Binding-site contacts:
Ligand atom O5 contacts residue GLN554 of chain 1.A at 3.8 Å.
Ligand atom C4 contacts residue ASN305 of chain 1.A at 3.2 Å.
Ligand atom O6 contacts residue GLN554 of chain 1.A at 3.3 Å (h-bond).
Ligand atom C5 contacts residue ASN305 of chain 1.A at 3.0 Å.
Ligand atom C5 contacts residue GLN554 of chain 1.A at 4.4 Å.
Ligand atom C7 contacts residue ASN305 of chain 1.A at 4.5 Å.
Ligand atom C3 contacts residue ASN305 of chain 1.A at 3.5 Å.
Ligand atom O5 contacts residue ASN305 of chain 1.A at 2.4 Å (h-bond).
Ligand atom C2 contacts residue ASN305 of chain 1.A at 2.5 Å.
Ligand atom O6 contacts residue ASN305 of chain 1.A at 3.0 Å (h-bond).
Ligand atom N2 contacts residue ASN305 of chain 1.A at 3.6 Å (h-bond).
Ligand atom C6 contacts residue GLN554 of chain 1.A at 4.5 Å.
Ligand atom C6 contacts residue ASN305 of chain 1.A at 3.1 Å.
Ligand atom C1 contacts residue ASN305 of chain 1.A at 1.4 Å.
Ligand atom O3 contacts residue ASN305 of chain 1.A at 4.5 Å.

Sequence of chain 1.A:
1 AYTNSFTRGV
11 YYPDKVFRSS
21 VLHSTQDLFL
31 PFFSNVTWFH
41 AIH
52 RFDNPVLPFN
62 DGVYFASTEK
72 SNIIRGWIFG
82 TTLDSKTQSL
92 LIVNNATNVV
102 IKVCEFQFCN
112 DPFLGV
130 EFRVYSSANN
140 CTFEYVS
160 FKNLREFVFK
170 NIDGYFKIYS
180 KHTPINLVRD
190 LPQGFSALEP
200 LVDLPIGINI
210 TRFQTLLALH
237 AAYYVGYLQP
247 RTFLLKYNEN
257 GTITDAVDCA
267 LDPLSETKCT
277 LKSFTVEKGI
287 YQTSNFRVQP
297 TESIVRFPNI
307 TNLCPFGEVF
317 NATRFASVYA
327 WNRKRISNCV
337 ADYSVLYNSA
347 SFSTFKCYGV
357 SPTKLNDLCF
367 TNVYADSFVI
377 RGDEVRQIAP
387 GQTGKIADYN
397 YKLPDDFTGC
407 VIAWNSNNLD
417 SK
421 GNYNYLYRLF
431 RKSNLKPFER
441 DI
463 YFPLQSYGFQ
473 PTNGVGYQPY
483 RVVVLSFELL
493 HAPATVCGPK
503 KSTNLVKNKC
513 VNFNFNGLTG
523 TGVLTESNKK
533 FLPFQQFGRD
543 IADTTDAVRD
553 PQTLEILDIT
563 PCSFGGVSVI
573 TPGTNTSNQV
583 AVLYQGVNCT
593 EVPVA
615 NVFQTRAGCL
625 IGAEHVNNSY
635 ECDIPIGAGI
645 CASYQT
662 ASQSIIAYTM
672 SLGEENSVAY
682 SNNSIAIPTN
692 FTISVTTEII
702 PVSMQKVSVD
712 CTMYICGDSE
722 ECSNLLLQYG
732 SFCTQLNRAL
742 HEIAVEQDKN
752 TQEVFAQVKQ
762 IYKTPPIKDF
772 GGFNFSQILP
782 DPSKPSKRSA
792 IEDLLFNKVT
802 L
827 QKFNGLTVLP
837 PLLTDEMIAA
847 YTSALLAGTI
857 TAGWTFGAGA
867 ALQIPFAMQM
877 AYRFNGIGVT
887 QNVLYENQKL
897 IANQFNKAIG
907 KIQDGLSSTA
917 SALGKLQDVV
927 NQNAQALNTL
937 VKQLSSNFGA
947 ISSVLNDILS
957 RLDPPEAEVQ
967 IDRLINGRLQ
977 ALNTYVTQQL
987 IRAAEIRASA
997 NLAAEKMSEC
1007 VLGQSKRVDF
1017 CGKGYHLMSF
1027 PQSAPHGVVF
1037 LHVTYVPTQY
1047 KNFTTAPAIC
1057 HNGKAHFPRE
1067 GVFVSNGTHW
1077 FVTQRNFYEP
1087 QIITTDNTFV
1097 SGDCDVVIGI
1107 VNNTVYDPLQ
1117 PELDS

This protein binds this small molecule.
Small molecule (SMILES): CC(=O)N[C@H]1[C@H](O[C@H]2[C@H](O)[C@@H](NC(C)=O)CO[C@@H]2CO)O[C@H](CO)[C@@H](O)[C@@H]1O